This small molecule binds to this protein.
Small molecule (SMILES): CC(=O)N[C@H]1[C@H](O[C@H]2[C@H](O)[C@@H](NC(C)=O)CO[C@@H]2CO)O[C@H](CO)[C@@H](O)[C@@H]1O

Binding-site contacts:
Ligand atom C3 contacts residue PHE3 of chain 2.A at 4.4 Å (hydrophobic).
Ligand atom O6 contacts residue ASP2 of chain 2.A at 2.6 Å (salt-bridge).
Ligand atom C1 contacts residue PHE3 of chain 2.A at 3.7 Å (hydrophobic).
Ligand atom O3 contacts residue ASP2 of chain 2.A at 2.7 Å (salt-bridge).
Ligand atom O5 contacts residue ASP2 of chain 2.A at 3.6 Å.
Ligand atom C2 contacts residue ASN5 of chain 2.A at 2.5 Å.
Ligand atom C1 contacts residue ASN5 of chain 2.A at 1.5 Å.
Ligand atom C7 contacts residue ASP2 of chain 2.A at 3.9 Å.
Ligand atom C2 contacts residue PHE3 of chain 2.A at 3.8 Å (hydrophobic).
Ligand atom C8 contacts residue ASP2 of chain 2.A at 3.8 Å.
Ligand atom C7 contacts residue PHE3 of chain 2.A at 3.4 Å (hydrophobic).
Ligand atom C4 contacts residue ASN5 of chain 2.A at 4.3 Å.
Ligand atom C1 contacts residue ASN154 of chain 2.A at 4.1 Å.
Ligand atom C6 contacts residue ASN154 of chain 2.A at 4.3 Å.
Ligand atom C7 contacts residue ASN5 of chain 2.A at 3.8 Å.
Ligand atom C3 contacts residue ASN5 of chain 2.A at 3.9 Å.
Ligand atom C8 contacts residue ASN154 of chain 2.A at 4.1 Å.
Ligand atom N2 contacts residue ASN5 of chain 2.A at 2.9 Å (h-bond).
Ligand atom C8 contacts residue PHE3 of chain 2.A at 3.4 Å (hydrophobic).
Ligand atom N2 contacts residue ASP2 of chain 2.A at 3.9 Å.
Ligand atom C5 contacts residue ASP2 of chain 2.A at 4.1 Å.
Ligand atom C6 contacts residue ASP2 of chain 2.A at 3.3 Å.
Ligand atom O5 contacts residue ASN154 of chain 2.A at 3.8 Å.
Ligand atom O7 contacts residue ASN5 of chain 2.A at 4.2 Å.
Ligand atom O5 contacts residue ASN5 of chain 2.A at 2.4 Å (h-bond).
Ligand atom C3 contacts residue ASP2 of chain 2.A at 3.9 Å.
Ligand atom C5 contacts residue ASN154 of chain 2.A at 3.5 Å.
Ligand atom N2 contacts residue PHE3 of chain 2.A at 2.7 Å (h-bond).
Ligand atom C5 contacts residue ASN5 of chain 2.A at 3.7 Å.
Ligand atom O6 contacts residue ASN154 of chain 2.A at 3.4 Å (h-bond).

Sequence of chain 2.A:
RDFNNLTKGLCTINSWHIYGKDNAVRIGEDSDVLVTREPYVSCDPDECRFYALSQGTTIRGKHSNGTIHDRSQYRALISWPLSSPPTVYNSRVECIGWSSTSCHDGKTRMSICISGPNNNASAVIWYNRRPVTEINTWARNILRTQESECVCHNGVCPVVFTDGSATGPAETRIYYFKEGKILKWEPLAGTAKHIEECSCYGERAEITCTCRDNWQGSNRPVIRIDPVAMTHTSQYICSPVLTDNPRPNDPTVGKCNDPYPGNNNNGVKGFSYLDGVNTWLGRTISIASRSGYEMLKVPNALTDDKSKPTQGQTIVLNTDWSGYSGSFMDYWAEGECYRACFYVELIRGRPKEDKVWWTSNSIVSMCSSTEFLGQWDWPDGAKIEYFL